Sequence of chain 1.B:
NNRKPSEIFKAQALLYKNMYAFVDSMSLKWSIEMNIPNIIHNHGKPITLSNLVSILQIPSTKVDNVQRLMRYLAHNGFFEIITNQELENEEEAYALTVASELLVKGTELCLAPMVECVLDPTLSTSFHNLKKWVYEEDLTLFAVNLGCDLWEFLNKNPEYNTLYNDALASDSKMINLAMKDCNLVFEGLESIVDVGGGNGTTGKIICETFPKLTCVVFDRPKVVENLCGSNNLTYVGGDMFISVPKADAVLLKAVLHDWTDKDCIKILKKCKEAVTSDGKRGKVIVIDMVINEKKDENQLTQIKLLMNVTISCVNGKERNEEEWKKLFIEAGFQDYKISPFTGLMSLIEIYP

Sequence of chain 1.A:
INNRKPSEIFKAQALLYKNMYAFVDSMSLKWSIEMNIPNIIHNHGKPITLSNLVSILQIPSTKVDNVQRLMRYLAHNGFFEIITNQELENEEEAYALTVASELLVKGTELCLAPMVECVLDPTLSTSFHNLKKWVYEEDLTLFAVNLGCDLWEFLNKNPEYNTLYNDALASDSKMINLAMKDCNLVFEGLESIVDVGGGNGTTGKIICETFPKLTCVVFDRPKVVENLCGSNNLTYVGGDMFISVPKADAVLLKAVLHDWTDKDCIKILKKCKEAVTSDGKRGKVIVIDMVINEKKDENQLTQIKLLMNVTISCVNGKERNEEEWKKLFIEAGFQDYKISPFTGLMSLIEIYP

The small molecule below binds the protein below.
Small molecule (SMILES): COc1ccc(-c2coc3cc(O)cc(O)c3c2=O)cc1

Binding-site contacts:
Ligand atom C2' contacts residue VAL319 of chain 1.B at 3.7 Å (hydrophobic).
Ligand atom C6' contacts residue ILE316 of chain 1.B at 4.0 Å (hydrophobic).
Ligand atom C2 contacts residue TYR25 of chain 1.A at 3.1 Å (hydrophobic).
Ligand atom C6 contacts residue CYS122 of chain 1.B at 4.2 Å (hydrophobic).
Ligand atom C8 contacts residue TYR25 of chain 1.A at 4.0 Å (hydrophobic).
Ligand atom C7 contacts residue PHE132 of chain 1.B at 4.1 Å (hydrophobic).
Ligand atom C3' contacts residue VAL319 of chain 1.B at 3.9 Å (hydrophobic).
Ligand atom C3 contacts residue TYR25 of chain 1.A at 3.5 Å (hydrophobic).
Ligand atom C3' contacts residue ILE316 of chain 1.B at 4.0 Å (hydrophobic).
Ligand atom C4 contacts residue TYR25 of chain 1.A at 3.9 Å (hydrophobic).
Ligand atom O4 contacts residue SER129 of chain 1.B at 3.1 Å.
Ligand atom C7 contacts residue PHE147 of chain 1.B at 4.0 Å (hydrophobic).
Ligand atom C7 contacts residue VAL123 of chain 1.B at 3.4 Å (hydrophobic).
Ligand atom C8 contacts residue PHE132 of chain 1.B at 3.5 Å (hydrophobic).
Ligand atom C6 contacts residue LEU128 of chain 1.B at 3.9 Å (hydrophobic).
Ligand atom C6 contacts residue PHE147 of chain 1.B at 4.0 Å (hydrophobic).
Ligand atom C6 contacts residue VAL123 of chain 1.B at 3.7 Å (hydrophobic).
Ligand atom C8 contacts residue PHE147 of chain 1.B at 4.0 Å (hydrophobic).
Ligand atom O4 contacts residue VAL123 of chain 1.B at 2.8 Å (h-bond).
Ligand atom CM contacts residue ILE316 of chain 1.B at 3.8 Å (hydrophobic).
Ligand atom C5' contacts residue ILE316 of chain 1.B at 3.8 Å (hydrophobic).
Ligand atom O4 contacts residue LEU128 of chain 1.B at 3.4 Å.
Ligand atom C2' contacts residue ILE316 of chain 1.B at 4.2 Å (hydrophobic).
Ligand atom O4 contacts residue PHE132 of chain 1.B at 4.0 Å.
Ligand atom O5 contacts residue HIS262 of chain 1.B at 4.1 Å.
Ligand atom C8A contacts residue TYR25 of chain 1.A at 3.5 Å (hydrophobic).
Ligand atom O1 contacts residue PHE132 of chain 1.B at 4.1 Å.
Ligand atom C4A contacts residue TYR25 of chain 1.A at 3.9 Å (hydrophobic).
Ligand atom C6' contacts residue TYR25 of chain 1.A at 4.1 Å (hydrophobic).
Ligand atom CM contacts residue HIS262 of chain 1.B at 3.4 Å.
Ligand atom O3 contacts residue LEU155 of chain 1.B at 4.1 Å.
Ligand atom C4' contacts residue ILE316 of chain 1.B at 3.8 Å (hydrophobic).
Ligand atom C5 contacts residue PHE147 of chain 1.B at 4.1 Å (hydrophobic).
Ligand atom O1 contacts residue TYR25 of chain 1.A at 3.1 Å (h-bond).
Ligand atom C1' contacts residue ILE316 of chain 1.B at 4.2 Å (hydrophobic).
Ligand atom C5 contacts residue VAL123 of chain 1.B at 4.2 Å (hydrophobic).
Ligand atom O3 contacts residue CYS122 of chain 1.B at 4.2 Å.
Ligand atom C4A contacts residue PHE147 of chain 1.B at 4.1 Å (hydrophobic).
Ligand atom C8A contacts residue PHE147 of chain 1.B at 4.0 Å (hydrophobic).
Ligand atom C2 contacts residue THR315 of chain 1.B at 4.3 Å.